A protein and the small-molecule ligand that binds it are described below.
Small molecule (SMILES): Nc1ccn([C@H]2C[C@H](O[P](=O)(O)OC[C@H]3O[C@@H](n4cnc5c(=O)nc(N)[nH]c54)C[C@@H]3O)[C@@H](CO[P](=O)(O)O[C@H]3C[C@H](n4ccc(N)nc4=O)O[C@@H]3CO[P](=O)(O)O[C@H]3C[C@H](n4cnc5c(=O)nc(N)[nH]c54)O[C@@H]3COP(=O)(O)O)O2)c(=O)n1

Binding-site contacts:
Ligand atom N3 contacts residue DG3 of chain 1.B at 2.9 Å (h-bond).
Ligand atom C2 contacts residue THR52 of chain 1.A at 3.3 Å.
Ligand atom OP1 contacts residue SER83 of chain 1.A at 2.8 Å (h-bond).
Ligand atom O3' contacts residue HIS78 of chain 1.A at 3.4 Å.
Ligand atom N4 contacts residue DC1 of chain 1.B at 3.4 Å (h-bond).
Ligand atom O6 contacts residue DG3 of chain 1.B at 3.2 Å (h-bond).
Ligand atom O6 contacts residue DC4 of chain 1.B at 2.8 Å (h-bond).
Ligand atom N1 contacts residue DC1 of chain 1.B at 2.9 Å (h-bond).
Ligand atom N2 contacts residue THR52 of chain 1.A at 3.1 Å (h-bond).
Ligand atom O2 contacts residue DG3 of chain 1.B at 2.9 Å (h-bond).
Ligand atom OP2 contacts residue GLU81 of chain 1.A at 3.4 Å (salt-bridge).
Ligand atom N7 contacts residue ARG49 of chain 1.A at 3.5 Å (salt-bridge).
Ligand atom O5' contacts residue GLY80 of chain 1.A at 3.4 Å (h-bond).
Ligand atom N3 contacts residue THR52 of chain 1.A at 2.6 Å (h-bond).
Ligand atom N3 contacts residue GLY48 of chain 1.A at 3.5 Å (h-bond).
Ligand atom N2 contacts residue DC1 of chain 1.B at 2.9 Å (h-bond).
Ligand atom N1 contacts residue DC4 of chain 1.B at 2.9 Å (h-bond).
Ligand atom OP2 contacts residue ARG49 of chain 1.A at 3.1 Å (salt-bridge).
Ligand atom N2 contacts residue DC4 of chain 1.B at 2.8 Å (h-bond).
Ligand atom P contacts residue ARG49 of chain 1.A at 3.5 Å.
Ligand atom N4 contacts residue DG3 of chain 1.B at 2.8 Å (h-bond).
Ligand atom N3 contacts residue DG2 of chain 1.B at 2.9 Å (h-bond).
Ligand atom O4' contacts residue THR52 of chain 1.A at 3.4 Å.
Ligand atom C6 contacts residue DG3 of chain 1.B at 3.5 Å.
Ligand atom N2 contacts residue GLY48 of chain 1.A at 3.3 Å (h-bond).
Ligand atom C2 contacts residue GLY48 of chain 1.A at 3.2 Å.
Ligand atom OP3 contacts residue HIS82 of chain 1.A at 2.6 Å (h-bond).
Ligand atom OP1 contacts residue GLY80 of chain 1.A at 3.0 Å (h-bond).
Ligand atom O5' contacts residue ARG49 of chain 1.A at 3.4 Å (salt-bridge).
Ligand atom O6 contacts residue DC1 of chain 1.B at 2.9 Å (h-bond).
Ligand atom OP2 contacts residue HIS82 of chain 1.A at 3.0 Å (h-bond).
Ligand atom O2 contacts residue DG2 of chain 1.B at 2.8 Å (h-bond).
Ligand atom OP1 contacts residue HIS82 of chain 1.A at 3.5 Å (h-bond).
Ligand atom OP1 contacts residue HIS78 of chain 1.A at 2.9 Å (h-bond).
Ligand atom OP1 contacts residue ARG49 of chain 1.A at 3.0 Å (salt-bridge).
Ligand atom C5' contacts residue GLY80 of chain 1.A at 3.4 Å.
Ligand atom C5' contacts residue HIS78 of chain 1.A at 3.3 Å.
Ligand atom N1 contacts residue GLY48 of chain 1.A at 3.4 Å.
Ligand atom N4 contacts residue DG2 of chain 1.B at 2.9 Å (h-bond).
Ligand atom N2 contacts residue DG2 of chain 1.B at 3.3 Å.

Sequence of chain 1.A:
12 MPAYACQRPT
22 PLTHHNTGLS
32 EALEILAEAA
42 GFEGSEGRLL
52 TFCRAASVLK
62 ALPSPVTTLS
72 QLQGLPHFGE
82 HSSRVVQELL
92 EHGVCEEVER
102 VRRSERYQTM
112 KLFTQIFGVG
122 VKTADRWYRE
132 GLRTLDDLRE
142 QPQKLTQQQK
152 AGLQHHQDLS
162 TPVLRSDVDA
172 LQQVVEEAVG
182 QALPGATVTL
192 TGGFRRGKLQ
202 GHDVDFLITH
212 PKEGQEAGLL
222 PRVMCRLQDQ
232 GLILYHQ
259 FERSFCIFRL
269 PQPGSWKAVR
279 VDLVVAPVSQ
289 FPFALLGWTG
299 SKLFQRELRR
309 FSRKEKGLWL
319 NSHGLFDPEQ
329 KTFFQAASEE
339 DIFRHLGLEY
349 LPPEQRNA